A small-molecule ligand and the protein it binds are described below.
Small molecule (SMILES): Nc1ccn([C@H]2C[C@H](O[P](=O)(O)OC[C@H]3O[C@@H](n4cnc5c(=O)nc(N)[nH]c54)C[C@@H]3O)[C@@H](CO[P](=O)(O)O[C@H]3C[C@H](n4ccc(N)nc4=O)O[C@@H]3CO[P](=O)(O)O[C@H]3C[C@H](n4cnc5c(=O)nc(N)[nH]c54)O[C@@H]3COP(=O)(O)O)O2)c(=O)n1

Binding-site contacts:
Ligand atom OP1 contacts residue TYR39 of chain 1.M at 2.6 Å (h-bond).
Ligand atom C5 contacts residue CAC1 of chain 1.S at 3.6 Å.
Ligand atom O5' contacts residue TYR39 of chain 1.M at 3.4 Å.
Ligand atom C4' contacts residue GLY64 of chain 1.M at 3.3 Å.
Ligand atom N9 contacts residue ARG35 of chain 1.M at 3.5 Å.
Ligand atom O6 contacts residue CAC1 of chain 1.S at 3.0 Å (h-bond).
Ligand atom P contacts residue LYS84 of chain 1.M at 3.7 Å.
Ligand atom OP1 contacts residue MET69 of chain 1.M at 3.0 Å (h-bond).
Ligand atom OP3 contacts residue ARG68 of chain 1.M at 3.4 Å (salt-bridge).
Ligand atom OP2 contacts residue ARG68 of chain 1.M at 2.7 Å (salt-bridge).
Ligand atom C8 contacts residue ARG35 of chain 1.M at 3.6 Å.
Ligand atom C6 contacts residue CAC1 of chain 1.S at 3.7 Å.
Ligand atom C5' contacts residue GLY64 of chain 1.M at 3.3 Å.
Ligand atom O3' contacts residue GLY64 of chain 1.M at 3.3 Å.
Ligand atom N3 contacts residue GLY38 of chain 1.M at 3.3 Å.
Ligand atom O4' contacts residue TYR39 of chain 1.M at 3.4 Å.
Ligand atom C4 contacts residue TRP34 of chain 1.M at 3.6 Å (hydrophobic).
Ligand atom OP2 contacts residue ARG35 of chain 1.M at 3.4 Å (salt-bridge).
Ligand atom C6 contacts residue TRP34 of chain 1.M at 3.7 Å (hydrophobic).
Ligand atom OP1 contacts residue LYS84 of chain 1.M at 3.0 Å (salt-bridge).
Ligand atom C2 contacts residue TRP34 of chain 1.M at 3.4 Å (hydrophobic).
Ligand atom OP2 contacts residue ARG68 of chain 1.M at 3.6 Å.
Ligand atom OP1 contacts residue PRO63 of chain 1.M at 3.6 Å.
Ligand atom OP1 contacts residue LYS72 of chain 1.M at 3.4 Å (salt-bridge).
Ligand atom C1' contacts residue ARG35 of chain 1.M at 3.7 Å.
Ligand atom OP3 contacts residue LYS72 of chain 1.M at 2.6 Å (salt-bridge).
Ligand atom O4' contacts residue ARG35 of chain 1.M at 3.7 Å.
Ligand atom OP1 contacts residue GLY64 of chain 1.M at 2.8 Å (h-bond).
Ligand atom O3' contacts residue ILE65 of chain 1.M at 3.7 Å.
Ligand atom N7 contacts residue CAC1 of chain 1.S at 3.2 Å (h-bond).
Ligand atom OP1 contacts residue TYR27 of chain 1.M at 2.8 Å (h-bond).
Ligand atom N3 contacts residue TRP34 of chain 1.M at 3.4 Å (h-bond).
Ligand atom P contacts residue TYR39 of chain 1.M at 3.5 Å.
Ligand atom P contacts residue LYS72 of chain 1.M at 3.5 Å.
Ligand atom O5' contacts residue ARG35 of chain 1.M at 3.1 Å (salt-bridge).
Ligand atom O3' contacts residue MET69 of chain 1.M at 3.4 Å.
Ligand atom P contacts residue GLY64 of chain 1.M at 3.7 Å.
Ligand atom OP1 contacts residue GLY66 of chain 1.M at 2.8 Å (h-bond).
Ligand atom O6 contacts residue TRP34 of chain 1.M at 3.6 Å.
Ligand atom P contacts residue ARG68 of chain 1.M at 3.7 Å.

Sequence of chain 1.M:
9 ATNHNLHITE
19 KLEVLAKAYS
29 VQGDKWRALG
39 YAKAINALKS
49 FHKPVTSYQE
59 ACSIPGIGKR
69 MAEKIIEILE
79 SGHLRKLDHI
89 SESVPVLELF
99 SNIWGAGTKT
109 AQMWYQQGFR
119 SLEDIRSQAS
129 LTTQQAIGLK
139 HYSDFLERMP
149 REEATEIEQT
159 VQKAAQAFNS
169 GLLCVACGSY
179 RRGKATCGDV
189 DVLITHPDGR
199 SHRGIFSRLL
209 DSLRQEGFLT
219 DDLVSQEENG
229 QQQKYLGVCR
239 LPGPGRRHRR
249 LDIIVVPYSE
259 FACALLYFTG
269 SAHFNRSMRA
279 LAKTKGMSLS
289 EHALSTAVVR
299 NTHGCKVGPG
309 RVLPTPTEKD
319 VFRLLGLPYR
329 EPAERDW